This small molecule binds to this protein.
Small molecule (SMILES): N#C[Fe](C#N)(C#N)(C#N)(C#N)C#N

Binding-site contacts:
Ligand atom C11 contacts residue GLN266 of chain 1.C at 3.9 Å.
Ligand atom N23 contacts residue GLN269 of chain 1.C at 3.9 Å.
Ligand atom C23 contacts residue GLN266 of chain 1.C at 4.2 Å.
Ligand atom N11 contacts residue GLN266 of chain 1.C at 3.3 Å (h-bond).
Ligand atom N23 contacts residue GLN266 of chain 1.C at 4.3 Å.
Ligand atom N24 contacts residue GLN269 of chain 1.C at 3.1 Å.
Ligand atom N22 contacts residue GLY265 of chain 1.C at 3.5 Å.
Ligand atom C22 contacts residue GLY265 of chain 1.C at 4.4 Å.
Ligand atom N23 contacts residue ARG275 of chain 1.C at 2.9 Å (salt-bridge).
Ligand atom C24 contacts residue GLN269 of chain 1.C at 3.9 Å.
Ligand atom N22 contacts residue GLN266 of chain 1.C at 3.2 Å (h-bond).
Ligand atom C23 contacts residue GLN269 of chain 1.C at 4.2 Å.
Ligand atom C22 contacts residue GLN266 of chain 1.C at 3.6 Å.
Ligand atom C23 contacts residue ARG275 of chain 1.C at 4.1 Å.

Sequence of chain 1.C:
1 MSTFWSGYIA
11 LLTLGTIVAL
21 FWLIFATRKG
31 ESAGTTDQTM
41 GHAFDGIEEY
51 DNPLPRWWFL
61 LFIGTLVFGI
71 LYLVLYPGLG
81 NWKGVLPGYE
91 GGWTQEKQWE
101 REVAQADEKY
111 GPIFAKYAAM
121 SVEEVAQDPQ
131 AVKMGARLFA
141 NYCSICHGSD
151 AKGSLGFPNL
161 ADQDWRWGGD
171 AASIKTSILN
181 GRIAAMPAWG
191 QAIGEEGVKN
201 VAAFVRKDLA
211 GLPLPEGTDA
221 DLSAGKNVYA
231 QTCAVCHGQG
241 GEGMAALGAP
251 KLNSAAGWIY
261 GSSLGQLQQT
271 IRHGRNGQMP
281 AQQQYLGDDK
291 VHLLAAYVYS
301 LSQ